Binding-site contacts:
Ligand atom C1 contacts residue ASN118 of chain 1.B at 1.5 Å.
Ligand atom C2 contacts residue ASN118 of chain 1.B at 2.5 Å.
Ligand atom C8 contacts residue ASN118 of chain 1.B at 3.8 Å.
Ligand atom O7 contacts residue TYR119 of chain 1.B at 3.6 Å.
Ligand atom C8 contacts residue ILE116 of chain 1.B at 4.1 Å (hydrophobic).
Ligand atom C4 contacts residue ASN118 of chain 1.B at 4.4 Å.
Ligand atom N2 contacts residue ASN118 of chain 1.B at 2.9 Å (h-bond).
Ligand atom C8 contacts residue GLU115 of chain 1.B at 3.0 Å.
Ligand atom C8 contacts residue SER117 of chain 1.B at 3.6 Å.
Ligand atom C7 contacts residue GLU115 of chain 1.B at 4.3 Å.
Ligand atom C8 contacts residue TYR119 of chain 1.B at 4.3 Å (hydrophobic).
Ligand atom C3 contacts residue ASN118 of chain 1.B at 3.9 Å.
Ligand atom C5 contacts residue ASN118 of chain 1.B at 3.8 Å.
Ligand atom C8 contacts residue LYS114 of chain 1.B at 3.3 Å.
Ligand atom O5 contacts residue ASN118 of chain 1.B at 2.5 Å (h-bond).
Ligand atom O7 contacts residue ASN118 of chain 1.B at 3.2 Å (h-bond).
Ligand atom C7 contacts residue ASN118 of chain 1.B at 3.2 Å.

The small molecule below binds the protein below.
Small molecule (SMILES): CC(=O)N[C@@H]1[C@@H](O)[C@H](O)[C@@H](CO)O[C@H]1O

Sequence of chain 1.B:
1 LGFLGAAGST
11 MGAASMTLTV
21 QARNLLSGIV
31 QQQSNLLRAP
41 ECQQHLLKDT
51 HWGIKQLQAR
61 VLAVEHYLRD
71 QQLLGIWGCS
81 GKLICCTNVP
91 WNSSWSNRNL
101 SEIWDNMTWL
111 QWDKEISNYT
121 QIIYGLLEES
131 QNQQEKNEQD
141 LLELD